Sequence of chain 1.A:
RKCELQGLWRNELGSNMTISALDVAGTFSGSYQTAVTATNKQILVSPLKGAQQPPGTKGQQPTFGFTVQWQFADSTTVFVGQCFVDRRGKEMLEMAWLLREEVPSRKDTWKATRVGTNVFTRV

A protein and the small-molecule ligand that binds it are described below.
Small molecule (SMILES): O=C(O)CCCC[C@H]1[C@H]2NC(=O)N[C@H]2C[S@@]1=O

Binding-site contacts:
Ligand atom N2 contacts residue VAL38 of chain 1.A at 3.6 Å.
Ligand atom C3 contacts residue ASN120 of chain 1.A at 3.8 Å.
Ligand atom O11 contacts residue THR41 of chain 1.A at 3.7 Å.
Ligand atom C6 contacts residue TRP99 of chain 1.A at 3.3 Å (hydrophobic).
Ligand atom C7 contacts residue TRP72 of chain 1.A at 3.9 Å (hydrophobic).
Ligand atom O12 contacts residue SER77 of chain 1.A at 2.7 Å (h-bond).
Ligand atom N2 contacts residue THR36 of chain 1.A at 2.8 Å (h-bond).
Ligand atom C10 contacts residue TRP72 of chain 1.A at 3.7 Å (hydrophobic).
Ligand atom N2 contacts residue SER17 of chain 1.A at 3.8 Å.
Ligand atom C9 contacts residue PHE74 of chain 1.A at 3.8 Å (hydrophobic).
Ligand atom N1 contacts residue LEU15 of chain 1.A at 3.6 Å.
Ligand atom O11 contacts residue ALA40 of chain 1.A at 2.8 Å (h-bond).
Ligand atom C10 contacts residue SER77 of chain 1.A at 3.6 Å.
Ligand atom C5 contacts residue TRP112 of chain 2.B at 3.8 Å (hydrophobic).
Ligand atom N1 contacts residue ASN120 of chain 1.A at 2.9 Å (h-bond).
Ligand atom O10 contacts residue LEU101 of chain 1.A at 3.6 Å.
Ligand atom C7 contacts residue VAL38 of chain 1.A at 3.5 Å (hydrophobic).
Ligand atom C4 contacts residue THR36 of chain 1.A at 3.9 Å.
Ligand atom C2 contacts residue TRP112 of chain 2.B at 3.4 Å (hydrophobic).
Ligand atom O11 contacts residue THR39 of chain 1.A at 2.6 Å (h-bond).
Ligand atom S1 contacts residue THR79 of chain 1.A at 3.6 Å.
Ligand atom O3 contacts residue SER17 of chain 1.A at 2.8 Å (h-bond).
Ligand atom C5 contacts residue LEU15 of chain 1.A at 3.9 Å (hydrophobic).
Ligand atom C9 contacts residue TRP72 of chain 1.A at 3.6 Å (hydrophobic).
Ligand atom O12 contacts residue LEU101 of chain 1.A at 3.8 Å.
Ligand atom C3 contacts residue LEU15 of chain 1.A at 3.7 Å (hydrophobic).
Ligand atom O10 contacts residue THR79 of chain 1.A at 2.5 Å (h-bond).
Ligand atom C3 contacts residue SER17 of chain 1.A at 3.6 Å.
Ligand atom C3 contacts residue TYR34 of chain 1.A at 3.5 Å (hydrophobic).
Ligand atom O3 contacts residue TYR34 of chain 1.A at 2.7 Å (h-bond).
Ligand atom C4 contacts residue TRP112 of chain 2.B at 3.7 Å (hydrophobic).
Ligand atom C3 contacts residue THR36 of chain 1.A at 3.8 Å.
Ligand atom C8 contacts residue TRP72 of chain 1.A at 3.6 Å (hydrophobic).
Ligand atom C11 contacts residue SER77 of chain 1.A at 3.6 Å.
Ligand atom C7 contacts residue THR36 of chain 1.A at 3.4 Å.
Ligand atom C4 contacts residue VAL38 of chain 1.A at 3.7 Å (hydrophobic).
Ligand atom C5 contacts residue ASN120 of chain 1.A at 3.8 Å.
Ligand atom S1 contacts residue TRP72 of chain 1.A at 3.8 Å.
Ligand atom O3 contacts residue ASN13 of chain 1.A at 3.0 Å (h-bond).
Ligand atom C11 contacts residue THR39 of chain 1.A at 3.5 Å.

Sequence of chain 2.B:
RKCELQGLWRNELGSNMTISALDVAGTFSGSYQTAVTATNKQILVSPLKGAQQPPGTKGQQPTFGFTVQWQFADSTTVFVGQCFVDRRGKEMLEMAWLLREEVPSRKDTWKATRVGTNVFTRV